Sequence of chain 1.A:
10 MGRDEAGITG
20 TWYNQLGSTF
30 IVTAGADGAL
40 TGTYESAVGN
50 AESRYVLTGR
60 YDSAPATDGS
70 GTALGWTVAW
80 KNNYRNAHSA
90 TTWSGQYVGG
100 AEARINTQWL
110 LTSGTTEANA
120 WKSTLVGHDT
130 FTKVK

Binding-site contacts:
Ligand atom C10 contacts residue ASN49 of chain 3.A at 3.7 Å.
Ligand atom O1 contacts residue TYR43 of chain 3.A at 2.7 Å (h-bond).
Ligand atom O1 contacts residue ASN23 of chain 3.A at 3.0 Å (h-bond).
Ligand atom N2 contacts residue VAL47 of chain 3.A at 3.6 Å.
Ligand atom C4 contacts residue VAL47 of chain 3.A at 3.7 Å (hydrophobic).
Ligand atom C1 contacts residue TYR43 of chain 3.A at 3.5 Å (hydrophobic).
Ligand atom C4 contacts residue TRP120 of chain 1.A at 3.7 Å (hydrophobic).
Ligand atom O4 contacts residue ASN49 of chain 3.A at 3.1 Å (h-bond).
Ligand atom C7 contacts residue LEU110 of chain 3.A at 3.8 Å (hydrophobic).
Ligand atom S1 contacts residue THR90 of chain 3.A at 3.3 Å (h-bond).
Ligand atom C1 contacts residue LEU25 of chain 3.A at 3.6 Å (hydrophobic).
Ligand atom C5 contacts residue TRP120 of chain 1.A at 3.6 Å (hydrophobic).
Ligand atom O2 contacts residue GLY48 of chain 3.A at 3.6 Å.
Ligand atom C15 contacts residue SER112 of chain 3.A at 3.5 Å.
Ligand atom C6 contacts residue VAL47 of chain 3.A at 3.7 Å (hydrophobic).
Ligand atom O2 contacts residue ASN49 of chain 3.A at 2.9 Å (h-bond).
Ligand atom C19 contacts residue SER112 of chain 3.A at 3.4 Å.
Ligand atom C2 contacts residue ASP128 of chain 3.A at 3.8 Å.
Ligand atom O1 contacts residue SER27 of chain 3.A at 2.6 Å (h-bond).
Ligand atom C9 contacts residue TRP79 of chain 3.A at 3.5 Å (hydrophobic).
Ligand atom C1 contacts residue SER27 of chain 3.A at 3.6 Å.
Ligand atom C1 contacts residue ASP128 of chain 3.A at 3.7 Å.
Ligand atom C1 contacts residue ASN23 of chain 3.A at 3.8 Å.
Ligand atom S1 contacts residue TRP92 of chain 3.A at 3.7 Å.
Ligand atom C2 contacts residue TRP108 of chain 3.A at 3.7 Å (hydrophobic).
Ligand atom N1 contacts residue ASP128 of chain 3.A at 2.8 Å (salt-bridge).
Ligand atom C6 contacts residue SER45 of chain 3.A at 3.4 Å.
Ligand atom C26 contacts residue ACT1 of chain 3.C at 3.6 Å.
Ligand atom C9 contacts residue ASN49 of chain 3.A at 3.5 Å.
Ligand atom C3 contacts residue TRP108 of chain 3.A at 3.4 Å (hydrophobic).
Ligand atom C8 contacts residue TRP79 of chain 3.A at 3.8 Å (hydrophobic).
Ligand atom C11 contacts residue SER88 of chain 3.A at 3.7 Å.
Ligand atom N1 contacts residue LEU25 of chain 3.A at 3.7 Å.
Ligand atom S1 contacts residue TRP79 of chain 3.A at 3.6 Å.
Ligand atom C13 contacts residue SER112 of chain 3.A at 3.4 Å.
Ligand atom N3 contacts residue SER88 of chain 3.A at 2.9 Å (h-bond).
Ligand atom C7 contacts residue TRP79 of chain 3.A at 3.8 Å (hydrophobic).
Ligand atom C18 contacts residue SER112 of chain 3.A at 3.6 Å.
Ligand atom O4 contacts residue ALA86 of chain 3.A at 3.6 Å.
Ligand atom N2 contacts residue SER45 of chain 3.A at 3.0 Å (h-bond).

Sequence of chain 3.A:
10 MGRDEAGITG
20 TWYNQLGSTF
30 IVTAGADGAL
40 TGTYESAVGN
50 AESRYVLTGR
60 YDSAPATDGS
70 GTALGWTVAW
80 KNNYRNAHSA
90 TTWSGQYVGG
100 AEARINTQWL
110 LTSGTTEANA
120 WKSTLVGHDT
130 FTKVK

The small molecule below binds the protein below.
Small molecule (SMILES): [O][Cu]12(OO)<-n3ccccc3CCN->1(CCNC(=O)CCCC[C@@H]1SC[C@@H]3NC(=O)N[C@@H]31)CCc1ccccn->21